The protein below binds the small molecule below.
Small molecule (SMILES): C=C(C)c1cccc(C(C)(C)NC(=O)Nc2ccc(Cl)c(OCC(=O)O)c2)c1

Sequence of chain 2.A:
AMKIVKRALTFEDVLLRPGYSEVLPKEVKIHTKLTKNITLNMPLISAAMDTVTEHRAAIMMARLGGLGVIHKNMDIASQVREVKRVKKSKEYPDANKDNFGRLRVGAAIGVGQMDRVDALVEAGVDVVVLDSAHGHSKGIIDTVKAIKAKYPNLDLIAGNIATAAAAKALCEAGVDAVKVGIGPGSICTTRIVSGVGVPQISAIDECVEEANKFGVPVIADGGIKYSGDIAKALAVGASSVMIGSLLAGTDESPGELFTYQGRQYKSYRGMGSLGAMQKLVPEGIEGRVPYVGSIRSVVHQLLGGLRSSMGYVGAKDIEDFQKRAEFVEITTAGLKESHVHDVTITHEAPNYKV

Sequence of chain 3.A:
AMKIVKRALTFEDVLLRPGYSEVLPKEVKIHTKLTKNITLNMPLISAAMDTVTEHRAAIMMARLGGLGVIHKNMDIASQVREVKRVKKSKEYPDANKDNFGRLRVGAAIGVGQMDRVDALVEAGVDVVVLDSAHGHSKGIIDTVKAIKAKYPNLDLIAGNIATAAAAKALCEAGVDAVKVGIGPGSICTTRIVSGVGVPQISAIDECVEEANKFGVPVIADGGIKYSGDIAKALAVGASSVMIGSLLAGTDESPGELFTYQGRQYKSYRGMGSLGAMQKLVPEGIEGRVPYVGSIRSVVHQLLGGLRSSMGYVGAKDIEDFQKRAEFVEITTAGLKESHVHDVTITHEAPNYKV

Binding-site contacts:
Ligand atom C8 contacts residue THR224 of chain 2.A at 3.6 Å.
Ligand atom O25 contacts residue SER166 of chain 2.A at 3.5 Å (h-bond).
Ligand atom C13 contacts residue GLU332 of chain 2.A at 3.7 Å.
Ligand atom C9 contacts residue IMP1 of chain 2.D at 3.5 Å.
Ligand atom C17 contacts residue ALA167 of chain 2.A at 3.8 Å (hydrophobic).
Ligand atom N4 contacts residue GLU332 of chain 2.A at 3.0 Å (salt-bridge).
Ligand atom O1 contacts residue PRO48 of chain 3.A at 4.0 Å.
Ligand atom C10 contacts residue GLU332 of chain 2.A at 3.5 Å.
Ligand atom CL contacts residue GLY360 of chain 3.A at 3.7 Å.
Ligand atom C20 contacts residue PRO48 of chain 3.A at 3.7 Å (hydrophobic).
Ligand atom C22 contacts residue SER357 of chain 3.A at 3.6 Å.
Ligand atom N4 contacts residue ALA167 of chain 2.A at 3.8 Å.
Ligand atom C18 contacts residue ALA167 of chain 2.A at 4.0 Å (hydrophobic).
Ligand atom C21 contacts residue TYR361 of chain 3.A at 4.0 Å (hydrophobic).
Ligand atom C21 contacts residue PRO48 of chain 3.A at 3.8 Å (hydrophobic).
Ligand atom C17 contacts residue GLU332 of chain 2.A at 4.0 Å.
Ligand atom C2 contacts residue GLY306 of chain 2.A at 3.8 Å.
Ligand atom C10 contacts residue ALA167 of chain 2.A at 4.0 Å (hydrophobic).
Ligand atom C8 contacts residue GLU332 of chain 2.A at 3.7 Å.
Ligand atom C21 contacts residue SER357 of chain 3.A at 3.7 Å.
Ligand atom CL contacts residue HIS168 of chain 2.A at 4.0 Å.
Ligand atom C7 contacts residue IMP1 of chain 2.D at 3.6 Å.
Ligand atom C13 contacts residue GLY306 of chain 2.A at 3.9 Å.
Ligand atom C4 contacts residue GLY306 of chain 2.A at 4.0 Å.
Ligand atom C8 contacts residue EDO1 of chain 2.J at 3.6 Å.
Ligand atom C8 contacts residue TYR361 of chain 3.A at 3.9 Å (hydrophobic).
Ligand atom CL contacts residue PRO48 of chain 3.A at 3.9 Å.
Ligand atom O1 contacts residue LEU47 of chain 3.A at 3.9 Å.
Ligand atom C13 contacts residue VAL330 of chain 2.A at 3.5 Å (hydrophobic).
Ligand atom C24 contacts residue SER166 of chain 2.A at 4.0 Å.
Ligand atom C28 contacts residue SER166 of chain 2.A at 3.6 Å.
Ligand atom C8 contacts residue IMP1 of chain 2.D at 3.6 Å.
Ligand atom C8 contacts residue ALA167 of chain 2.A at 3.6 Å (hydrophobic).
Ligand atom C19 contacts residue PRO48 of chain 3.A at 3.8 Å (hydrophobic).
Ligand atom C7 contacts residue ALA167 of chain 2.A at 3.8 Å (hydrophobic).
Ligand atom C3 contacts residue MET305 of chain 2.A at 3.8 Å (hydrophobic).
Ligand atom N3 contacts residue GLU332 of chain 2.A at 3.0 Å (salt-bridge).
Ligand atom C22 contacts residue TYR361 of chain 3.A at 3.6 Å (hydrophobic).
Ligand atom C3 contacts residue GLY306 of chain 2.A at 3.7 Å.
Ligand atom CL contacts residue VAL46 of chain 3.A at 3.9 Å.